Sequence of chain 50.E:
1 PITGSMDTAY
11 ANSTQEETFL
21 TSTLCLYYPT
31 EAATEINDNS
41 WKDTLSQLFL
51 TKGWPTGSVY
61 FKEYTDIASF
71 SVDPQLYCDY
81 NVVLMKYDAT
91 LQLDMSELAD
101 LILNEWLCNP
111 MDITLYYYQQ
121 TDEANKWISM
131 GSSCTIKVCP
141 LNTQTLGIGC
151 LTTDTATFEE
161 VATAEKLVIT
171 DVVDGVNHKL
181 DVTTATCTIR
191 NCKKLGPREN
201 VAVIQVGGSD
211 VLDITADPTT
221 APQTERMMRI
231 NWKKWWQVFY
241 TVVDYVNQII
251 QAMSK

This protein binds this small molecule.
Small molecule (SMILES): CC(=O)N[C@H]1[C@H](O[C@H]2[C@H](O)[C@@H](NC(C)=O)CO[C@@H]2CO)O[C@H](CO)[C@@H](O)[C@@H]1O

Binding-site contacts:
Ligand atom O5 contacts residue ASN12 of chain 50.E at 2.7 Å (h-bond).
Ligand atom C7 contacts residue ASN12 of chain 50.E at 3.9 Å.
Ligand atom C2 contacts residue ASN12 of chain 50.E at 3.3 Å.
Ligand atom N2 contacts residue ASN12 of chain 50.E at 3.8 Å.
Ligand atom C1 contacts residue ASN12 of chain 50.E at 2.2 Å.
Ligand atom O7 contacts residue ASN12 of chain 50.E at 3.6 Å.
Ligand atom C5 contacts residue ASN12 of chain 50.E at 4.1 Å.